Binding-site contacts:
Ligand atom C15 contacts residue GLU52 of chain 1.A at 3.5 Å.
Ligand atom C3 contacts residue VAL83 of chain 1.A at 3.8 Å (hydrophobic).
Ligand atom C6 contacts residue TYR76 of chain 1.A at 3.8 Å (hydrophobic).
Ligand atom C1 contacts residue GLU52 of chain 1.A at 3.9 Å.
Ligand atom C3 contacts residue ARG56 of chain 1.A at 3.4 Å.
Ligand atom BR contacts residue VAL59 of chain 1.A at 3.6 Å.
Ligand atom C11 contacts residue GLU52 of chain 1.A at 3.3 Å.
Ligand atom C8 contacts residue VAL83 of chain 1.A at 4.0 Å (hydrophobic).
Ligand atom CL contacts residue LYS43 of chain 1.A at 3.6 Å.
Ligand atom BR contacts residue LEU55 of chain 1.A at 3.7 Å.
Ligand atom C7 contacts residue TYR76 of chain 1.A at 3.4 Å (hydrophobic).
Ligand atom C2 contacts residue HIS78 of chain 1.A at 3.3 Å.
Ligand atom C13 contacts residue GLU52 of chain 1.A at 3.3 Å.
Ligand atom C5 contacts residue ARG56 of chain 1.A at 3.1 Å.
Ligand atom C contacts residue LYS43 of chain 1.A at 3.7 Å.
Ligand atom C11 contacts residue LYS43 of chain 1.A at 4.0 Å.
Ligand atom C10 contacts residue VAL83 of chain 1.A at 4.0 Å (hydrophobic).
Ligand atom O1 contacts residue HIS78 of chain 1.A at 3.5 Å.
Ligand atom C14 contacts residue GLU52 of chain 1.A at 3.7 Å.
Ligand atom C14 contacts residue LYS43 of chain 1.A at 3.8 Å.
Ligand atom N contacts residue ARG56 of chain 1.A at 3.8 Å.
Ligand atom C13 contacts residue LYS43 of chain 1.A at 3.8 Å.
Ligand atom C contacts residue HIS78 of chain 1.A at 3.7 Å.
Ligand atom CL contacts residue GLU47 of chain 1.A at 3.4 Å.
Ligand atom C1 contacts residue LYS43 of chain 1.A at 3.8 Å.
Ligand atom C5 contacts residue HIS78 of chain 1.A at 3.9 Å.
Ligand atom C12 contacts residue LYS43 of chain 1.A at 3.6 Å.
Ligand atom O contacts residue LYS43 of chain 1.A at 3.2 Å (salt-bridge).
Ligand atom C12 contacts residue GLU52 of chain 1.A at 3.2 Å.
Ligand atom C15 contacts residue LYS43 of chain 1.A at 3.9 Å.
Ligand atom C9 contacts residue VAL83 of chain 1.A at 3.9 Å (hydrophobic).
Ligand atom C2 contacts residue ARG56 of chain 1.A at 3.6 Å.
Ligand atom C1 contacts residue HIS78 of chain 1.A at 3.8 Å.
Ligand atom N contacts residue VAL83 of chain 1.A at 3.5 Å.
Ligand atom C4 contacts residue ARG56 of chain 1.A at 3.5 Å.
Ligand atom C6 contacts residue ARG56 of chain 1.A at 3.5 Å.
Ligand atom C10 contacts residue LYS43 of chain 1.A at 4.0 Å.
Ligand atom C4 contacts residue VAL83 of chain 1.A at 4.0 Å (hydrophobic).
Ligand atom C10 contacts residue GLU52 of chain 1.A at 3.3 Å.
Ligand atom N contacts residue GLU52 of chain 1.A at 3.7 Å.

The protein below binds the small molecule below.
Small molecule (SMILES): O=C(O)c1cc(-c2cccc(Br)c2)nc2ccc(Cl)cc12

Sequence of chain 1.A:
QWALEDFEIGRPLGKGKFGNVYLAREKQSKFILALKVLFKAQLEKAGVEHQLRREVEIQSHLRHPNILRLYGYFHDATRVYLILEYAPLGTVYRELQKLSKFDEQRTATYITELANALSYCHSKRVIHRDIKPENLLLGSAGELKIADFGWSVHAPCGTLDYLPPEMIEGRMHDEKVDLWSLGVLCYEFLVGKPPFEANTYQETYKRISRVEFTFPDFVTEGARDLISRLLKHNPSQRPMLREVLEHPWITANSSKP